This small molecule binds to this protein.
Small molecule (SMILES): OC[C@H]1O[C@H](O)[C@@H](O)[C@@H](O)[C@@H]1O

Binding-site contacts:
Ligand atom C2 contacts residue BMA1 of chain 1.X at 3.1 Å.
Ligand atom C2 contacts residue LYS197 of chain 1.D at 3.7 Å.
Ligand atom O2 contacts residue LYS197 of chain 1.D at 3.2 Å (salt-bridge).
Ligand atom C4 contacts residue LYS197 of chain 1.D at 4.0 Å.
Ligand atom C5 contacts residue LYS197 of chain 1.D at 4.4 Å.
Ligand atom C1 contacts residue BMA1 of chain 1.X at 3.1 Å.
Ligand atom C1 contacts residue LYS197 of chain 1.D at 3.2 Å.
Ligand atom C3 contacts residue BMA1 of chain 1.X at 3.8 Å.
Ligand atom O5 contacts residue BMA1 of chain 1.X at 3.2 Å.
Ligand atom C3 contacts residue LYS197 of chain 1.D at 4.4 Å.
Ligand atom O6 contacts residue LYS197 of chain 1.D at 4.0 Å.
Ligand atom O2 contacts residue BMA1 of chain 1.X at 4.0 Å.
Ligand atom O5 contacts residue LYS197 of chain 1.D at 4.0 Å.
Ligand atom C5 contacts residue BMA1 of chain 1.X at 3.8 Å.

Sequence of chain 1.D:
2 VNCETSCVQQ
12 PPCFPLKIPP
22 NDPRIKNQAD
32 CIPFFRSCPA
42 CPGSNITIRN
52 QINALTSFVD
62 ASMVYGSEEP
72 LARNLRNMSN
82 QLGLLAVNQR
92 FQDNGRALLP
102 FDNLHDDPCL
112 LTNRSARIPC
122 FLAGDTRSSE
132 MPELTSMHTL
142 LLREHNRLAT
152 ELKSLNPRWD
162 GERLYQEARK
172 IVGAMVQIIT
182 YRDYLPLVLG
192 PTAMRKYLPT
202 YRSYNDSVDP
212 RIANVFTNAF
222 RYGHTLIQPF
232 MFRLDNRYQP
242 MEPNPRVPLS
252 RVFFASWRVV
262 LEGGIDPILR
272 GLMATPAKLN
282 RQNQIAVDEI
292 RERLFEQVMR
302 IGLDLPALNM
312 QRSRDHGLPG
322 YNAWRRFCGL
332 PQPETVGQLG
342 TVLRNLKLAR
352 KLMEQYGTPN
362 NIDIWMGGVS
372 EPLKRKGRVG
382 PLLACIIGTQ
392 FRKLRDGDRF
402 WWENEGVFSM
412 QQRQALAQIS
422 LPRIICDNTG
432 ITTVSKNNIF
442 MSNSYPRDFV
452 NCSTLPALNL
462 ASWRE